Sequence of chain 1.C:
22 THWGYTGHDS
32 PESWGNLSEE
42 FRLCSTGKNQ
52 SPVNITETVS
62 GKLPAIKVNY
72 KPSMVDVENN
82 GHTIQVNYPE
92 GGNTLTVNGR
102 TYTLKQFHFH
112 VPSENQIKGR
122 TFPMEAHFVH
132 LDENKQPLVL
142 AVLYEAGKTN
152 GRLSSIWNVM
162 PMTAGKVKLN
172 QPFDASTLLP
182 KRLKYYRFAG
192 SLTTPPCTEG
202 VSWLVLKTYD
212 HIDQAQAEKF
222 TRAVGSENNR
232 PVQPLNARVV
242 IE

Binding-site contacts:
Ligand atom N01 contacts residue ZN1 of chain 1.N at 2.1 Å.
Ligand atom N01 contacts residue THR194 of chain 1.C at 2.8 Å (h-bond).
Ligand atom S02 contacts residue HIS128 of chain 1.C at 4.0 Å.
Ligand atom N06 contacts residue HIS109 of chain 1.C at 3.1 Å.
Ligand atom O04 contacts residue THR194 of chain 1.C at 4.3 Å.
Ligand atom N01 contacts residue HIS128 of chain 1.C at 4.0 Å.
Ligand atom O11 contacts residue GLN107 of chain 1.C at 2.9 Å (h-bond).
Ligand atom S19 contacts residue LEU193 of chain 1.C at 3.7 Å.
Ligand atom S02 contacts residue HIS109 of chain 1.C at 3.4 Å (h-bond).
Ligand atom N07 contacts residue GLN107 of chain 1.C at 3.4 Å (h-bond).
Ligand atom O03 contacts residue TRP204 of chain 1.C at 3.6 Å.
Ligand atom O04 contacts residue ZN1 of chain 1.N at 2.1 Å.
Ligand atom C18 contacts residue VAL130 of chain 1.C at 4.1 Å (hydrophobic).
Ligand atom N06 contacts residue GLN107 of chain 1.C at 3.9 Å.
Ligand atom N07 contacts residue HIS109 of chain 1.C at 4.0 Å.
Ligand atom N01 contacts residue GLU115 of chain 1.C at 4.2 Å.
Ligand atom C16 contacts residue LEU132 of chain 1.C at 4.2 Å (hydrophobic).
Ligand atom O04 contacts residue TRP204 of chain 1.C at 4.2 Å.
Ligand atom C10 contacts residue GLN107 of chain 1.C at 3.9 Å.
Ligand atom S02 contacts residue ZN1 of chain 1.N at 2.5 Å.
Ligand atom C16 contacts residue LYS136 of chain 1.C at 4.0 Å.
Ligand atom O03 contacts residue ZN1 of chain 1.N at 3.6 Å.
Ligand atom C14 contacts residue LEU193 of chain 1.C at 4.2 Å (hydrophobic).
Ligand atom N06 contacts residue VAL130 of chain 1.C at 3.3 Å.
Ligand atom C05 contacts residue HIS109 of chain 1.C at 3.6 Å.
Ligand atom S02 contacts residue THR194 of chain 1.C at 3.5 Å (h-bond).
Ligand atom O04 contacts residue HIS109 of chain 1.C at 2.8 Å (h-bond).
Ligand atom N01 contacts residue HIS111 of chain 1.C at 3.2 Å (h-bond).
Ligand atom N07 contacts residue VAL130 of chain 1.C at 3.6 Å.
Ligand atom O11 contacts residue VAL130 of chain 1.C at 3.5 Å.
Ligand atom O03 contacts residue LEU193 of chain 1.C at 3.6 Å.
Ligand atom O04 contacts residue HIS128 of chain 1.C at 3.0 Å (h-bond).
Ligand atom N01 contacts residue HIS109 of chain 1.C at 3.2 Å (h-bond).
Ligand atom C05 contacts residue ZN1 of chain 1.N at 3.9 Å.
Ligand atom C17 contacts residue LEU132 of chain 1.C at 3.5 Å (hydrophobic).
Ligand atom O03 contacts residue THR194 of chain 1.C at 3.1 Å (h-bond).
Ligand atom C08 contacts residue LEU193 of chain 1.C at 4.2 Å (hydrophobic).
Ligand atom S19 contacts residue THR195 of chain 1.C at 3.3 Å (h-bond).
Ligand atom O04 contacts residue HIS111 of chain 1.C at 4.1 Å.
Ligand atom N01 contacts residue THR195 of chain 1.C at 3.6 Å.

This small molecule binds to this protein.
Small molecule (SMILES): NS(=O)(=O)c1nnc(NC(=O)CC2CCCCC2)s1